Binding-site contacts:
Ligand atom O22 contacts residue PRO84 of chain 1.A at 2.3 Å (h-bond).
Ligand atom C8 contacts residue HIS25 of chain 1.A at 3.7 Å.
Ligand atom C34 contacts residue ILE199 of chain 1.A at 3.5 Å (hydrophobic).
Ligand atom C14 contacts residue UDP1 of chain 1.B at 3.0 Å.
Ligand atom C33 contacts residue LEU126 of chain 1.A at 3.4 Å (hydrophobic).
Ligand atom O20 contacts residue GLN381 of chain 1.A at 3.1 Å (h-bond).
Ligand atom O17 contacts residue UDP1 of chain 1.B at 3.0 Å (h-bond).
Ligand atom C29 contacts residue LEU200 of chain 1.A at 3.4 Å (hydrophobic).
Ligand atom O8 contacts residue HIS25 of chain 1.A at 3.1 Å (h-bond).
Ligand atom C30 contacts residue ILE203 of chain 1.A at 3.5 Å (hydrophobic).
Ligand atom O20 contacts residue GLY358 of chain 1.A at 3.7 Å.
Ligand atom C25 contacts residue PRO84 of chain 1.A at 2.9 Å (hydrophobic).
Ligand atom O16 contacts residue HIS25 of chain 1.A at 3.5 Å (h-bond).
Ligand atom O19 contacts residue ASP380 of chain 1.A at 2.9 Å (salt-bridge).
Ligand atom O10 contacts residue ASN151 of chain 1.A at 3.3 Å (h-bond).
Ligand atom O10 contacts residue HIS155 of chain 1.A at 3.3 Å (h-bond).
Ligand atom C35 contacts residue MET88 of chain 1.A at 3.7 Å (hydrophobic).
Ligand atom O9 contacts residue SER147 of chain 1.A at 3.0 Å (h-bond).
Ligand atom C3 contacts residue HIS25 of chain 1.A at 3.0 Å.
Ligand atom O21 contacts residue THR146 of chain 1.A at 2.5 Å (h-bond).
Ligand atom C17 contacts residue ASP380 of chain 1.A at 3.2 Å.
Ligand atom O18 contacts residue HIS25 of chain 1.A at 3.8 Å.
Ligand atom C28 contacts residue GLY87 of chain 1.A at 3.6 Å.
Ligand atom C18 contacts residue UDP1 of chain 1.B at 3.7 Å.
Ligand atom C18 contacts residue THR146 of chain 1.A at 3.3 Å.
Ligand atom O19 contacts residue TRP359 of chain 1.A at 3.0 Å (h-bond).
Ligand atom O2 contacts residue LEU379 of chain 1.A at 3.7 Å.
Ligand atom O21 contacts residue SER147 of chain 1.A at 3.6 Å.
Ligand atom C15 contacts residue ASP380 of chain 1.A at 3.3 Å.
Ligand atom O23 contacts residue PRO84 of chain 1.A at 2.8 Å.
Ligand atom O19 contacts residue UDP1 of chain 1.B at 3.8 Å.
Ligand atom O17 contacts residue GLN381 of chain 1.A at 3.7 Å.
Ligand atom C18 contacts residue ASN360 of chain 1.A at 3.7 Å.
Ligand atom C2 contacts residue HIS25 of chain 1.A at 3.5 Å.
Ligand atom O20 contacts residue ASP380 of chain 1.A at 3.0 Å (salt-bridge).
Ligand atom O18 contacts residue UDP1 of chain 1.B at 2.9 Å (h-bond).
Ligand atom O6 contacts residue GLY87 of chain 1.A at 3.8 Å.
Ligand atom C13 contacts residue UDP1 of chain 1.B at 2.9 Å.
Ligand atom O15 contacts residue LEU204 of chain 1.A at 3.8 Å.
Ligand atom O15 contacts residue HIS155 of chain 1.A at 3.7 Å.

The small molecule below binds the protein below.
Small molecule (SMILES): C[C@@H]1C[C@@]23CC[C@H]4[C@@](C)(CCC[C@@]4(C)C(=O)O)[C@@H]2CC[C@]1(O[C@@H]1O[C@H](CO)[C@@H](O)[C@@H](O[C@@H]2OC(CO)[C@@H](O)C(O)[C@@H]2O)[C@H]1OC1O[C@@H](CO)[C@H](O)[C@H](O)[C@@H]1O)C3

Sequence of chain 1.A:
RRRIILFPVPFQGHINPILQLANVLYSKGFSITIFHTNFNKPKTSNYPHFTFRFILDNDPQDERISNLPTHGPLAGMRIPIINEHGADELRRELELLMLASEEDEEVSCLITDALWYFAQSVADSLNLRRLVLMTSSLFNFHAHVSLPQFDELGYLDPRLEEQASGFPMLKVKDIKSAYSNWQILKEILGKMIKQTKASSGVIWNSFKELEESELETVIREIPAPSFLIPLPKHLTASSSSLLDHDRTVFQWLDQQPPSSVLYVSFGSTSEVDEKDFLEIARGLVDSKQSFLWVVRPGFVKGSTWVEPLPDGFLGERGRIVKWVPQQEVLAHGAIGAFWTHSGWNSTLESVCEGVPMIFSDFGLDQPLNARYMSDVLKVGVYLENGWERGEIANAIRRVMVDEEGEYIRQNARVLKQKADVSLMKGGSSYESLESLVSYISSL